Binding-site contacts:
Ligand atom C1 contacts residue ASN125 of chain 1.C at 4.3 Å.
Ligand atom C8 contacts residue ALA123 of chain 1.C at 3.4 Å (hydrophobic).
Ligand atom O7 contacts residue ALA123 of chain 1.C at 4.1 Å.
Ligand atom C7 contacts residue ASN122 of chain 1.C at 3.2 Å.
Ligand atom C4 contacts residue ASN122 of chain 1.C at 4.2 Å.
Ligand atom C5 contacts residue ASN122 of chain 1.C at 3.6 Å.
Ligand atom C7 contacts residue ALA123 of chain 1.C at 4.1 Å (hydrophobic).
Ligand atom O7 contacts residue ASN122 of chain 1.C at 2.8 Å (h-bond).
Ligand atom O5 contacts residue ASN122 of chain 1.C at 2.3 Å (h-bond).
Ligand atom C1 contacts residue ASN122 of chain 1.C at 1.4 Å.
Ligand atom C3 contacts residue ASN122 of chain 1.C at 3.9 Å.
Ligand atom C8 contacts residue ASN122 of chain 1.C at 3.4 Å.
Ligand atom N2 contacts residue ASN122 of chain 1.C at 3.0 Å (h-bond).
Ligand atom C2 contacts residue ASN122 of chain 1.C at 2.5 Å.

A protein and the small-molecule ligand that binds it are described below.
Small molecule (SMILES): CC(=O)N[C@@H]1[C@@H](O)[C@H](O)[C@@H](CO)O[C@H]1O

Sequence of chain 1.C:
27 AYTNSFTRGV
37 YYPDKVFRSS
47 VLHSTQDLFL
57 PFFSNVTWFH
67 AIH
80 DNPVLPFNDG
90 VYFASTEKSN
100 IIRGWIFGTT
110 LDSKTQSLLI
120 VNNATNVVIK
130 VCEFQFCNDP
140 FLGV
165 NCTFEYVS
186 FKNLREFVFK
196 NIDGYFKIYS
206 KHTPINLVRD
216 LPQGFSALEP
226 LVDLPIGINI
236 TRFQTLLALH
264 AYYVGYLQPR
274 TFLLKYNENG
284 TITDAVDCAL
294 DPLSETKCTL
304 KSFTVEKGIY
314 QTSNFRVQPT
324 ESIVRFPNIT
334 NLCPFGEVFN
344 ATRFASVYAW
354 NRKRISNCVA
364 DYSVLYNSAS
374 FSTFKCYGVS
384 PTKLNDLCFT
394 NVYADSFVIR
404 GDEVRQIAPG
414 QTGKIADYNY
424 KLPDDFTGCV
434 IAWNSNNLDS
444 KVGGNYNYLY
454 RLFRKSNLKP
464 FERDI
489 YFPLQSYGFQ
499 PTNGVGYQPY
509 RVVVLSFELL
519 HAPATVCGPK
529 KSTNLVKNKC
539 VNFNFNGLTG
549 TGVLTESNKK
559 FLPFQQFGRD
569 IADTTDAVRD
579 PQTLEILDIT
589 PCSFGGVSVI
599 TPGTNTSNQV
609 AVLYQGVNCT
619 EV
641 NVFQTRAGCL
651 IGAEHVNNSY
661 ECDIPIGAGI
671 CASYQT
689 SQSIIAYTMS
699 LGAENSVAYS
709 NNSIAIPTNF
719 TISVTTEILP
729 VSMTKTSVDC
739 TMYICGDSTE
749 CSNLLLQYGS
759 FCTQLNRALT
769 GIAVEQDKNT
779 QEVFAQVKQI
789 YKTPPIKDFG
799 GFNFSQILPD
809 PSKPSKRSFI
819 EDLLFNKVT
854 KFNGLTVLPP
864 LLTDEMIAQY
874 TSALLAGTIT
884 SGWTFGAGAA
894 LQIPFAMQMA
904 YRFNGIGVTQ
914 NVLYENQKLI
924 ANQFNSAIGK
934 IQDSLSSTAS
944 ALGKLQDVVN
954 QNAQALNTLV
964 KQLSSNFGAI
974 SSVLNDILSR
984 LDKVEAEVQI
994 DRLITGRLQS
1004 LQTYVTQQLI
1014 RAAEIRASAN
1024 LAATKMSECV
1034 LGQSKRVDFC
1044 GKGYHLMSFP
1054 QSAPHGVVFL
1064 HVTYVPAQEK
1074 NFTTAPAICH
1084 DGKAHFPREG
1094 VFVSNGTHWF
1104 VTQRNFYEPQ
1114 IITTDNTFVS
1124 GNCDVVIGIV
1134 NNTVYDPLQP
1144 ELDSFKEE